Binding-site contacts:
Ligand atom C1 contacts residue ASN324 of chain 1.A at 1.4 Å.
Ligand atom N2 contacts residue ASN324 of chain 1.A at 2.8 Å (h-bond).
Ligand atom C4 contacts residue ASN324 of chain 1.A at 4.2 Å.
Ligand atom O5 contacts residue ASN324 of chain 1.A at 2.4 Å (h-bond).
Ligand atom O5 contacts residue VAL318 of chain 1.A at 4.4 Å.
Ligand atom C2 contacts residue ASN324 of chain 1.A at 2.4 Å.
Ligand atom C3 contacts residue ASN324 of chain 1.A at 3.8 Å.
Ligand atom O6 contacts residue VAL318 of chain 1.A at 3.6 Å.
Ligand atom C8 contacts residue ASN324 of chain 1.A at 4.3 Å.
Ligand atom C6 contacts residue ASN324 of chain 1.A at 4.4 Å.
Ligand atom C6 contacts residue VAL318 of chain 1.A at 3.7 Å (hydrophobic).
Ligand atom C5 contacts residue ASN324 of chain 1.A at 3.7 Å.
Ligand atom C7 contacts residue ASN324 of chain 1.A at 3.1 Å.
Ligand atom O7 contacts residue ASN324 of chain 1.A at 3.0 Å (h-bond).

Sequence of chain 1.A:
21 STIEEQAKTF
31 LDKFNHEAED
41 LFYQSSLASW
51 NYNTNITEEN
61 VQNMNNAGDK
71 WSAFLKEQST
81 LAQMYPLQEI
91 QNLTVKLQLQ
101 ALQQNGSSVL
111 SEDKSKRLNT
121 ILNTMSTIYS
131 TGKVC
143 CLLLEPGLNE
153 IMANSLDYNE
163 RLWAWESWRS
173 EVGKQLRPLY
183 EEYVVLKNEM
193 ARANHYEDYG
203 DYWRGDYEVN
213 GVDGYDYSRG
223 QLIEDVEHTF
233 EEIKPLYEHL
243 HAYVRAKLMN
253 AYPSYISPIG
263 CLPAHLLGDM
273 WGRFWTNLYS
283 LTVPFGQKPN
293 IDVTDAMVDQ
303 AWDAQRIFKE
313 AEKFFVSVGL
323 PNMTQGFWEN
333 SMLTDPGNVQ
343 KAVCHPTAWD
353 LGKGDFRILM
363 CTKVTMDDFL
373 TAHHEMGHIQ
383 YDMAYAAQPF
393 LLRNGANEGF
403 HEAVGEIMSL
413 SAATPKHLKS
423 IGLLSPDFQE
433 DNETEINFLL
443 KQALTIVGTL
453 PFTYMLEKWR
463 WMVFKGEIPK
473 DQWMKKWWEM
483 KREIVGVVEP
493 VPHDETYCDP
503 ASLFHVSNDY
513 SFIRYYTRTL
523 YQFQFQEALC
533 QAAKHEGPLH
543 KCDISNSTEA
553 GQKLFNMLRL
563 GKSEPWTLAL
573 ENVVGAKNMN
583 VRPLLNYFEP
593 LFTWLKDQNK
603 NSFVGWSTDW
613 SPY

This small molecule binds to this protein.
Small molecule (SMILES): CC(=O)N[C@@H]1[C@@H](O)[C@H](O)[C@@H](CO)O[C@H]1O